Binding-site contacts:
Ligand atom C5 contacts residue ASN384 of chain 1.F at 3.8 Å.
Ligand atom C2 contacts residue ASN384 of chain 1.F at 2.5 Å.
Ligand atom O7 contacts residue SER380 of chain 1.F at 4.4 Å.
Ligand atom N2 contacts residue ASN384 of chain 1.F at 2.9 Å (h-bond).
Ligand atom C1 contacts residue ASN384 of chain 1.F at 1.5 Å.
Ligand atom O5 contacts residue ASN384 of chain 1.F at 2.5 Å (h-bond).
Ligand atom C7 contacts residue GLN355 of chain 1.F at 4.3 Å.
Ligand atom C8 contacts residue NAG1 of chain 1.U at 3.6 Å.
Ligand atom C7 contacts residue SER380 of chain 1.F at 4.4 Å.
Ligand atom C8 contacts residue GLN355 of chain 1.F at 3.5 Å.
Ligand atom C8 contacts residue NAG2 of chain 1.U at 3.7 Å.
Ligand atom C7 contacts residue ASN384 of chain 1.F at 3.5 Å.
Ligand atom C7 contacts residue NAG2 of chain 1.U at 4.0 Å.
Ligand atom O7 contacts residue ASN384 of chain 1.F at 3.7 Å.
Ligand atom C8 contacts residue ASN384 of chain 1.F at 3.8 Å.
Ligand atom C8 contacts residue SER380 of chain 1.F at 3.8 Å.
Ligand atom O3 contacts residue NAG2 of chain 1.U at 4.0 Å.
Ligand atom C3 contacts residue ASN384 of chain 1.F at 3.9 Å.
Ligand atom C4 contacts residue ASN384 of chain 1.F at 4.4 Å.
Ligand atom N2 contacts residue NAG2 of chain 1.U at 3.9 Å.

A small-molecule ligand and the protein it binds are described below.
Small molecule (SMILES): CC(=O)N[C@@H]1[C@@H](O)[C@H](O)[C@@H](CO)O[C@H]1O

Sequence of chain 1.F:
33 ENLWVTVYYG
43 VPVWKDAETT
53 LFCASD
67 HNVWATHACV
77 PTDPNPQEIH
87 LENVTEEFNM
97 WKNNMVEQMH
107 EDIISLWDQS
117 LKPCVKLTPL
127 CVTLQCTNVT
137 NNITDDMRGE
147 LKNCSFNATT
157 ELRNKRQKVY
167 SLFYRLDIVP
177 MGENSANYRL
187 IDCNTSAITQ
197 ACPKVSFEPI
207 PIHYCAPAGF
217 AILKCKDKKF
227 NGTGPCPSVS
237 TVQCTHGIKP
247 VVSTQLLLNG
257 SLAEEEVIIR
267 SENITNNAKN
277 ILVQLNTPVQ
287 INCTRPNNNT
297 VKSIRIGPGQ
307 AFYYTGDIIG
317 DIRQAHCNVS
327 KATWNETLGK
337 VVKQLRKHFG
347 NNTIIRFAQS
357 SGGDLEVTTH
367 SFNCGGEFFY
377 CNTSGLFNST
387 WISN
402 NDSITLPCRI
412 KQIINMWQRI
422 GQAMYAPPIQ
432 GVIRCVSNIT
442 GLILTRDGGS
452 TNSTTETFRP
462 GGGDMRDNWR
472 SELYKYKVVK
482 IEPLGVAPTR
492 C